Sequence of chain 1.A:
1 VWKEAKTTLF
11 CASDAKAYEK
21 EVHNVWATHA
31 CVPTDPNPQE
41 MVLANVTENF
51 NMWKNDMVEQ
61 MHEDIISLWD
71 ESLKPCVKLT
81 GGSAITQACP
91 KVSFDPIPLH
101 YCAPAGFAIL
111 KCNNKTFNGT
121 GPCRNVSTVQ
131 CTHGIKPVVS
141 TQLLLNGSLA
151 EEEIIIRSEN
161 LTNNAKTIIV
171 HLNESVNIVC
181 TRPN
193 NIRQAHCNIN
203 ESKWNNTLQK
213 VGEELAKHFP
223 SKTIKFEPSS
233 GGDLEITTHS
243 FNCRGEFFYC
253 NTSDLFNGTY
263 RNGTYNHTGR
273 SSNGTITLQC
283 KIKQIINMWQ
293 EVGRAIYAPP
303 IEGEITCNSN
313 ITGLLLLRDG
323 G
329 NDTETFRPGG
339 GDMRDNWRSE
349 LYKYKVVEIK

Binding-site contacts:
Ligand atom O4 contacts residue ASN310 of chain 1.B at 4.3 Å.
Ligand atom O3 contacts residue ASP95 of chain 1.B at 3.8 Å.
Ligand atom O7 contacts residue ASN244 of chain 1.B at 4.1 Å.
Ligand atom O4 contacts residue ASP95 of chain 1.B at 4.3 Å.
Ligand atom N2 contacts residue SER311 of chain 1.B at 3.5 Å.
Ligand atom C2 contacts residue ASP95 of chain 1.B at 4.3 Å.
Ligand atom C3 contacts residue ASN146 of chain 1.B at 3.6 Å.
Ligand atom C4 contacts residue ASN310 of chain 1.B at 4.4 Å.
Ligand atom C3 contacts residue SER311 of chain 1.B at 4.4 Å.
Ligand atom C8 contacts residue CYS245 of chain 1.B at 4.4 Å (hydrophobic).
Ligand atom C2 contacts residue ASN146 of chain 1.B at 2.3 Å.
Ligand atom O5 contacts residue ASN310 of chain 1.B at 4.4 Å.
Ligand atom C8 contacts residue ASN244 of chain 1.B at 3.2 Å.
Ligand atom C2 contacts residue SER311 of chain 1.B at 4.1 Å.
Ligand atom C7 contacts residue ASN244 of chain 1.B at 4.1 Å.
Ligand atom O6 contacts residue LYS136 of chain 1.B at 4.1 Å.
Ligand atom C1 contacts residue ASN146 of chain 1.B at 1.4 Å.
Ligand atom C8 contacts residue PHE243 of chain 1.B at 4.1 Å (hydrophobic).
Ligand atom C6 contacts residue ASN310 of chain 1.B at 4.4 Å.
Ligand atom O7 contacts residue VAL138 of chain 1.B at 3.6 Å.
Ligand atom C1 contacts residue SER311 of chain 1.B at 3.7 Å.
Ligand atom O7 contacts residue ASN146 of chain 1.B at 3.8 Å.
Ligand atom C4 contacts residue ASP95 of chain 1.B at 3.6 Å.
Ligand atom C5 contacts residue ASN146 of chain 1.B at 3.6 Å.
Ligand atom C7 contacts residue ASN146 of chain 1.B at 3.6 Å.
Ligand atom O7 contacts residue PRO96 of chain 1.B at 4.0 Å.
Ligand atom C3 contacts residue CYS309 of chain 1.B at 4.1 Å (hydrophobic).
Ligand atom C6 contacts residue ASP14 of chain 1.A at 4.3 Å.
Ligand atom C4 contacts residue ASN146 of chain 1.B at 4.1 Å.
Ligand atom C5 contacts residue ASN310 of chain 1.B at 3.7 Å.
Ligand atom O5 contacts residue LYS136 of chain 1.B at 4.0 Å.
Ligand atom C8 contacts residue CYS309 of chain 1.B at 3.5 Å (hydrophobic).
Ligand atom N2 contacts residue ASN146 of chain 1.B at 2.7 Å (h-bond).
Ligand atom O6 contacts residue ASP95 of chain 1.B at 3.7 Å.
Ligand atom O5 contacts residue ASN146 of chain 1.B at 2.4 Å (h-bond).
Ligand atom C1 contacts residue ASN310 of chain 1.B at 4.4 Å.
Ligand atom C3 contacts residue ASP95 of chain 1.B at 4.1 Å.
Ligand atom O3 contacts residue CYS309 of chain 1.B at 3.2 Å (h-bond).
Ligand atom C5 contacts residue ASP95 of chain 1.B at 4.5 Å.
Ligand atom C7 contacts residue VAL138 of chain 1.B at 4.4 Å (hydrophobic).

Sequence of chain 1.B:
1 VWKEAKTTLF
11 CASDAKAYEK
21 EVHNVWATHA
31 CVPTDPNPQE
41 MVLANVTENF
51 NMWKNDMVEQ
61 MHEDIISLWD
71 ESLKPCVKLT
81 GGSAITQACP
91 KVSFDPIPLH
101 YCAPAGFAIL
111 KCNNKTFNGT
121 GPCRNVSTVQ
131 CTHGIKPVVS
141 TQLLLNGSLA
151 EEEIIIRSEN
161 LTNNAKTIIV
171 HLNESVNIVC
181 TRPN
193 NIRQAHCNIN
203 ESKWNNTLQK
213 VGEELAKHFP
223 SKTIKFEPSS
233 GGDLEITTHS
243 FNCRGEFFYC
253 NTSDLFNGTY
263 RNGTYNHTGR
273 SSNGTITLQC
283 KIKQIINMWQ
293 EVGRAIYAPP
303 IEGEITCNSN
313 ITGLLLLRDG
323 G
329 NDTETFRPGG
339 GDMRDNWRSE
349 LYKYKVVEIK

The protein below binds the small molecule below.
Small molecule (SMILES): CC(=O)N[C@@H]1[C@@H](O)[C@H](O)[C@@H](CO)O[C@H]1O